Binding-site contacts:
Ligand atom O7 contacts residue THR14 of chain 2.A at 4.4 Å.
Ligand atom C4 contacts residue ASN12 of chain 2.A at 4.3 Å.
Ligand atom N2 contacts residue ASN12 of chain 2.A at 3.2 Å (h-bond).
Ligand atom C1 contacts residue ASN12 of chain 2.A at 1.4 Å.
Ligand atom C5 contacts residue ASN12 of chain 2.A at 3.6 Å.
Ligand atom C7 contacts residue ASN12 of chain 2.A at 3.4 Å.
Ligand atom C2 contacts residue ASN12 of chain 2.A at 2.7 Å.
Ligand atom O7 contacts residue GLY13 of chain 2.A at 3.5 Å (h-bond).
Ligand atom C8 contacts residue THR14 of chain 2.A at 4.1 Å.
Ligand atom C3 contacts residue ASN12 of chain 2.A at 3.9 Å.
Ligand atom O7 contacts residue ASN12 of chain 2.A at 2.9 Å (h-bond).
Ligand atom O5 contacts residue ASN12 of chain 2.A at 2.3 Å (h-bond).

The small molecule below binds the protein below.
Small molecule (SMILES): CC(=O)N[C@@H]1[C@@H](O)[C@H](O)[C@@H](CO)O[C@H]1O

Sequence of chain 2.A:
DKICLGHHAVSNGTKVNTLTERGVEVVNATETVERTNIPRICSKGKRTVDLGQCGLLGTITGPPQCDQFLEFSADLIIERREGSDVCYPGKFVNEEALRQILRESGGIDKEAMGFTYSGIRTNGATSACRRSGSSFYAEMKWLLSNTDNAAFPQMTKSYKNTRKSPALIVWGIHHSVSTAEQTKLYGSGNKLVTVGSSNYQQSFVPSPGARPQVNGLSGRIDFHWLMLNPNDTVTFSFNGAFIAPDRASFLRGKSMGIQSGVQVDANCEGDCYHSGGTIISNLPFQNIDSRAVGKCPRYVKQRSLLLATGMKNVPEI